Binding-site contacts:
Ligand atom C02 contacts residue TRP13 of chain 2.B at 3.5 Å (hydrophobic).
Ligand atom C07 contacts residue PRO172 of chain 2.A at 3.7 Å (hydrophobic).
Ligand atom C05 contacts residue PRO172 of chain 2.A at 4.4 Å (hydrophobic).
Ligand atom C02 contacts residue LYS127 of chain 2.A at 2.6 Å.
Ligand atom C12 contacts residue TRP13 of chain 2.B at 3.4 Å (hydrophobic).
Ligand atom C11 contacts residue PRO172 of chain 2.A at 4.0 Å (hydrophobic).
Ligand atom C11 contacts residue ILE224 of chain 2.A at 4.3 Å (hydrophobic).
Ligand atom C03 contacts residue TRP13 of chain 2.B at 3.5 Å (hydrophobic).
Ligand atom C13 contacts residue ILE224 of chain 2.A at 4.4 Å (hydrophobic).
Ligand atom C01 contacts residue TRP13 of chain 2.B at 3.8 Å (hydrophobic).
Ligand atom C12 contacts residue ILE224 of chain 2.A at 3.8 Å (hydrophobic).
Ligand atom C05 contacts residue TRP13 of chain 2.B at 3.5 Å (hydrophobic).
Ligand atom C12 contacts residue ILE173 of chain 2.A at 3.6 Å (hydrophobic).
Ligand atom C05 contacts residue ILE173 of chain 2.A at 3.4 Å (hydrophobic).
Ligand atom C13 contacts residue GLY176 of chain 2.A at 4.0 Å.
Ligand atom C07 contacts residue ILE173 of chain 2.A at 3.8 Å (hydrophobic).
Ligand atom C04 contacts residue TRP13 of chain 2.B at 3.3 Å (hydrophobic).
Ligand atom C01 contacts residue LYS127 of chain 2.A at 1.4 Å.
Ligand atom N06 contacts residue TRP13 of chain 2.B at 4.1 Å.
Ligand atom C12 contacts residue PRO172 of chain 2.A at 3.3 Å (hydrophobic).
Ligand atom C09 contacts residue PRO172 of chain 2.A at 4.5 Å (hydrophobic).
Ligand atom C04 contacts residue ILE173 of chain 2.A at 3.5 Å (hydrophobic).
Ligand atom C11 contacts residue TRP13 of chain 2.B at 4.0 Å (hydrophobic).
Ligand atom C02 contacts residue ILE173 of chain 2.A at 4.0 Å (hydrophobic).
Ligand atom N06 contacts residue PRO172 of chain 2.A at 3.8 Å.
Ligand atom C03 contacts residue LYS127 of chain 2.A at 3.8 Å.
Ligand atom C03 contacts residue ILE173 of chain 2.A at 3.8 Å (hydrophobic).
Ligand atom C04 contacts residue ASN47 of chain 2.A at 3.9 Å.
Ligand atom C13 contacts residue TRP13 of chain 2.B at 3.5 Å (hydrophobic).
Ligand atom C08 contacts residue PRO172 of chain 2.A at 3.9 Å (hydrophobic).
Ligand atom C03 contacts residue PHE124 of chain 2.A at 3.9 Å (hydrophobic).
Ligand atom N10 contacts residue PRO172 of chain 2.A at 4.1 Å.
Ligand atom C09 contacts residue ASP220 of chain 2.A at 4.2 Å.
Ligand atom C13 contacts residue ILE173 of chain 2.A at 3.9 Å (hydrophobic).
Ligand atom C12 contacts residue LYS127 of chain 2.A at 4.4 Å.
Ligand atom C13 contacts residue LYS127 of chain 2.A at 3.0 Å.
Ligand atom C04 contacts residue PHE124 of chain 2.A at 4.4 Å (hydrophobic).
Ligand atom N06 contacts residue ILE173 of chain 2.A at 4.0 Å.
Ligand atom C03 contacts residue ASN47 of chain 2.A at 4.4 Å.
Ligand atom C13 contacts residue PRO172 of chain 2.A at 3.5 Å (hydrophobic).

Sequence of chain 2.A:
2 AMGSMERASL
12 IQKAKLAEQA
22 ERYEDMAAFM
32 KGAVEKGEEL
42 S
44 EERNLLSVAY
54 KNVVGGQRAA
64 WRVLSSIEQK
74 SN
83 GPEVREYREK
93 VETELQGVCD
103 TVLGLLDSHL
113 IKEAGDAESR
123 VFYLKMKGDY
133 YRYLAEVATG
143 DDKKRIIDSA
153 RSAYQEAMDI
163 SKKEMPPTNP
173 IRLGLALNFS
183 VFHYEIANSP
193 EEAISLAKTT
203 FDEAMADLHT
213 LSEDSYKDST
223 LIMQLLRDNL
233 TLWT

The small molecule below binds the protein below.
Small molecule (SMILES): Cc1cn(-c2ccc(C=O)cc2)cn1

Sequence of chain 2.B:
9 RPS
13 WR